Sequence of chain 1.A:
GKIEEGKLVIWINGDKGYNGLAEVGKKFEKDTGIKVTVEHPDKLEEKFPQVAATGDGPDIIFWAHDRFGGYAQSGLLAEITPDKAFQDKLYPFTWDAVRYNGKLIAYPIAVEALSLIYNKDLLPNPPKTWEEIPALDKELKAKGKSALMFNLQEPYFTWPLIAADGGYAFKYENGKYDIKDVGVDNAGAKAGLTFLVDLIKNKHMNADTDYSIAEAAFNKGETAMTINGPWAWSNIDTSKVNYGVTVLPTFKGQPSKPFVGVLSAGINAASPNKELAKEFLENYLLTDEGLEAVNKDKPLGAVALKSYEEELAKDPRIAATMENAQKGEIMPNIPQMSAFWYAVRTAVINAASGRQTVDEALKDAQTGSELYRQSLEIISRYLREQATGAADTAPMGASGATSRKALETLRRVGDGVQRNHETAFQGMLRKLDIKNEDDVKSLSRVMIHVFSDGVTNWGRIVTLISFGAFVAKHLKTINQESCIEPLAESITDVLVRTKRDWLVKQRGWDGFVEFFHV

A small-molecule ligand and the protein it binds are described below.
Small molecule (SMILES): OC[C@H]1O[C@H](O[C@H]2[C@H](O)[C@@H](O)[C@@H](O)O[C@@H]2CO)[C@H](O)[C@@H](O)[C@@H]1O

Binding-site contacts:
Ligand atom C6 contacts residue PRO155 of chain 1.A at 4.0 Å (hydrophobic).
Ligand atom C6 contacts residue TRP341 of chain 1.A at 3.8 Å (hydrophobic).
Ligand atom O3 contacts residue TRP341 of chain 1.A at 4.0 Å.
Ligand atom O6 contacts residue PHE157 of chain 1.A at 3.9 Å.
Ligand atom O1 contacts residue LYS16 of chain 1.A at 3.9 Å.
Ligand atom O2 contacts residue TRP63 of chain 1.A at 3.2 Å (h-bond).
Ligand atom C2 contacts residue TRP231 of chain 1.A at 4.0 Å (hydrophobic).
Ligand atom C6 contacts residue TYR156 of chain 1.A at 3.9 Å (hydrophobic).
Ligand atom O6 contacts residue TYR156 of chain 1.A at 3.3 Å (h-bond).
Ligand atom C5 contacts residue GLU154 of chain 1.A at 3.9 Å.
Ligand atom O3 contacts residue GLU112 of chain 1.A at 3.9 Å.
Ligand atom C4 contacts residue TRP341 of chain 1.A at 3.7 Å (hydrophobic).
Ligand atom C5 contacts residue TYR156 of chain 1.A at 4.1 Å (hydrophobic).
Ligand atom C1 contacts residue TYR156 of chain 1.A at 3.7 Å (hydrophobic).
Ligand atom C3 contacts residue ASP66 of chain 1.A at 3.6 Å.
Ligand atom O2 contacts residue LYS16 of chain 1.A at 2.7 Å (salt-bridge).
Ligand atom C2 contacts residue LYS16 of chain 1.A at 3.8 Å.
Ligand atom O3 contacts residue TRP63 of chain 1.A at 3.4 Å (h-bond).
Ligand atom C6 contacts residue GLU154 of chain 1.A at 3.3 Å.
Ligand atom O5 contacts residue TYR156 of chain 1.A at 3.3 Å.
Ligand atom O2 contacts residue ASP66 of chain 1.A at 2.7 Å (salt-bridge).
Ligand atom O1 contacts residue ASN13 of chain 1.A at 3.1 Å (h-bond).
Ligand atom O2 contacts residue ALA64 of chain 1.A at 3.5 Å.
Ligand atom C1 contacts residue LYS16 of chain 1.A at 3.9 Å.
Ligand atom O2 contacts residue GLU112 of chain 1.A at 2.8 Å (salt-bridge).
Ligand atom O6 contacts residue GLU154 of chain 1.A at 2.5 Å (salt-bridge).
Ligand atom O3 contacts residue ARG67 of chain 1.A at 4.0 Å.
Ligand atom C2 contacts residue GLU112 of chain 1.A at 3.6 Å.
Ligand atom O5 contacts residue TRP231 of chain 1.A at 4.1 Å.
Ligand atom C1 contacts residue ASP15 of chain 1.A at 3.8 Å.
Ligand atom C2 contacts residue TRP63 of chain 1.A at 4.0 Å (hydrophobic).
Ligand atom C2 contacts residue ASP66 of chain 1.A at 3.4 Å.
Ligand atom O3 contacts residue ASP66 of chain 1.A at 2.7 Å (salt-bridge).
Ligand atom O6 contacts residue PRO155 of chain 1.A at 3.5 Å.
Ligand atom O3 contacts residue ALA64 of chain 1.A at 3.4 Å.
Ligand atom O1 contacts residue ASP15 of chain 1.A at 3.1 Å (salt-bridge).
Ligand atom C1 contacts residue TRP231 of chain 1.A at 3.8 Å (hydrophobic).
Ligand atom C4 contacts residue TYR156 of chain 1.A at 4.0 Å (hydrophobic).
Ligand atom C6 contacts residue PHE157 of chain 1.A at 4.0 Å (hydrophobic).
Ligand atom C3 contacts residue TRP63 of chain 1.A at 3.6 Å (hydrophobic).